Sequence of chain 1.B:
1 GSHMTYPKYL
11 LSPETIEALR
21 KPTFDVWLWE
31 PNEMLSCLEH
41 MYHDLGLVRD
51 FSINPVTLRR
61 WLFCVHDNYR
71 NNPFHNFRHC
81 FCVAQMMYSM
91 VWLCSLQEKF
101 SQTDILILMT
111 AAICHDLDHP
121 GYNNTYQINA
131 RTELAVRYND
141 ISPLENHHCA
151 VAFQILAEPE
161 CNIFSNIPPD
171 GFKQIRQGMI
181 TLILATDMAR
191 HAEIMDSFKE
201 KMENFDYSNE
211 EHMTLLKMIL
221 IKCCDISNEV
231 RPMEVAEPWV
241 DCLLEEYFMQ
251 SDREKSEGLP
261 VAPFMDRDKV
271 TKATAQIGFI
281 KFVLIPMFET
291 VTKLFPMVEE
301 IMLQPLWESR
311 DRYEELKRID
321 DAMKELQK

Binding-site contacts:
Ligand atom C6 contacts residue TYR247 of chain 1.B at 4.0 Å (hydrophobic).
Ligand atom C5 contacts residue PHE279 of chain 1.B at 3.6 Å (hydrophobic).
Ligand atom C11 contacts residue PHE264 of chain 1.B at 3.9 Å (hydrophobic).
Ligand atom N1 contacts residue LEU243 of chain 1.B at 4.4 Å.
Ligand atom C10 contacts residue PHE279 of chain 1.B at 4.2 Å (hydrophobic).
Ligand atom N9 contacts residue PHE279 of chain 1.B at 3.9 Å.
Ligand atom N7 contacts residue LEU243 of chain 1.B at 3.4 Å.
Ligand atom N3 contacts residue TYR247 of chain 1.B at 3.3 Å (h-bond).
Ligand atom C4 contacts residue TYR247 of chain 1.B at 3.6 Å (hydrophobic).
Ligand atom C10 contacts residue ILE226 of chain 1.B at 3.8 Å (hydrophobic).
Ligand atom N9 contacts residue ALA275 of chain 1.B at 4.1 Å.
Ligand atom C5 contacts residue LEU243 of chain 1.B at 3.5 Å (hydrophobic).
Ligand atom C8 contacts residue PHE279 of chain 1.B at 3.7 Å (hydrophobic).
Ligand atom N7 contacts residue PHE279 of chain 1.B at 3.6 Å.
Ligand atom N1 contacts residue PHE279 of chain 1.B at 3.6 Å.
Ligand atom O2 contacts residue MET188 of chain 1.B at 3.9 Å.
Ligand atom C8 contacts residue ALA275 of chain 1.B at 3.5 Å (hydrophobic).
Ligand atom O6 contacts residue PHE279 of chain 1.B at 3.5 Å.
Ligand atom C10 contacts residue FMT1 of chain 1.I at 4.0 Å.
Ligand atom C2 contacts residue TYR247 of chain 1.B at 3.2 Å (hydrophobic).
Ligand atom C11 contacts residue TYR247 of chain 1.B at 3.8 Å (hydrophobic).
Ligand atom C4 contacts residue LEU243 of chain 1.B at 4.3 Å (hydrophobic).
Ligand atom C8 contacts residue LEU243 of chain 1.B at 4.2 Å (hydrophobic).
Ligand atom N9 contacts residue TYR247 of chain 1.B at 4.3 Å.
Ligand atom C10 contacts residue TYR247 of chain 1.B at 4.4 Å (hydrophobic).
Ligand atom O2 contacts residue TYR247 of chain 1.B at 3.7 Å.
Ligand atom N3 contacts residue PHE279 of chain 1.B at 3.9 Å.
Ligand atom O6 contacts residue LEU243 of chain 1.B at 3.4 Å.
Ligand atom N7 contacts residue GLN276 of chain 1.B at 2.8 Å (h-bond).
Ligand atom C8 contacts residue GLN276 of chain 1.B at 3.0 Å.
Ligand atom C14 contacts residue PHE279 of chain 1.B at 4.3 Å (hydrophobic).
Ligand atom C2 contacts residue PHE279 of chain 1.B at 3.8 Å (hydrophobic).
Ligand atom C6 contacts residue PHE279 of chain 1.B at 3.4 Å (hydrophobic).
Ligand atom N1 contacts residue TYR247 of chain 1.B at 3.6 Å.
Ligand atom C13 contacts residue PHE279 of chain 1.B at 3.9 Å (hydrophobic).
Ligand atom C5 contacts residue TYR247 of chain 1.B at 4.0 Å (hydrophobic).
Ligand atom C5 contacts residue GLN276 of chain 1.B at 4.2 Å.
Ligand atom C4 contacts residue PHE279 of chain 1.B at 3.6 Å (hydrophobic).
Ligand atom C6 contacts residue LEU243 of chain 1.B at 3.5 Å (hydrophobic).
Ligand atom C14 contacts residue MET188 of chain 1.B at 4.4 Å (hydrophobic).

A small-molecule ligand and the protein it binds are described below.
Small molecule (SMILES): CC(C)Cn1c(=O)n(C)c(=O)c2nc[nH]c21